Sequence of chain 1.A:
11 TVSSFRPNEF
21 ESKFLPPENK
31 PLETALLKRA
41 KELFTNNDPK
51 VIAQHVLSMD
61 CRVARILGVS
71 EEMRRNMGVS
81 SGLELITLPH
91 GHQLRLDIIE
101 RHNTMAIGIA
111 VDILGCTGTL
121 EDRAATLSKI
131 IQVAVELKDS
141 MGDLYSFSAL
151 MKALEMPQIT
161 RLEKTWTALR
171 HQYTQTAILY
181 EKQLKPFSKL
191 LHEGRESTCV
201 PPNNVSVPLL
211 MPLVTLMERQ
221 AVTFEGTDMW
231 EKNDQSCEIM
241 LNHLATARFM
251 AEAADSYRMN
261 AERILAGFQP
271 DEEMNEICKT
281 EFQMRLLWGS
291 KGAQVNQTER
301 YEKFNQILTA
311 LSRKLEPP

A small-molecule ligand and the protein it binds are described below.
Small molecule (SMILES): C[C@H](CO)OC[C@@H](C)OC[C@@H](C)OC[C@@H](C)OC[C@@H](C)OC[C@H](C)OC[C@@H](C)O

Binding-site contacts:
Ligand atom C19 contacts residue SER197 of chain 1.A at 3.4 Å.
Ligand atom C11 contacts residue PHE249 of chain 1.A at 4.0 Å (hydrophobic).
Ligand atom O3 contacts residue THR198 of chain 1.A at 4.0 Å.
Ligand atom C19 contacts residue PHE249 of chain 1.A at 3.9 Å (hydrophobic).
Ligand atom O6 contacts residue PHE249 of chain 1.A at 4.3 Å.
Ligand atom C8 contacts residue ASN242 of chain 1.A at 4.4 Å.
Ligand atom C20 contacts residue ALA245 of chain 1.A at 4.1 Å (hydrophobic).
Ligand atom C20 contacts residue ASN242 of chain 1.A at 4.2 Å.
Ligand atom C7 contacts residue ASN242 of chain 1.A at 4.0 Å.
Ligand atom O4 contacts residue SER197 of chain 1.A at 3.9 Å.
Ligand atom C19 contacts residue THR246 of chain 1.A at 4.2 Å.